The small molecule below binds the protein below.
Small molecule (SMILES): CC(=O)N[C@@H]1[C@@H](O)[C@H](O)[C@@H](CO)O[C@H]1O

Sequence of chain 4.D:
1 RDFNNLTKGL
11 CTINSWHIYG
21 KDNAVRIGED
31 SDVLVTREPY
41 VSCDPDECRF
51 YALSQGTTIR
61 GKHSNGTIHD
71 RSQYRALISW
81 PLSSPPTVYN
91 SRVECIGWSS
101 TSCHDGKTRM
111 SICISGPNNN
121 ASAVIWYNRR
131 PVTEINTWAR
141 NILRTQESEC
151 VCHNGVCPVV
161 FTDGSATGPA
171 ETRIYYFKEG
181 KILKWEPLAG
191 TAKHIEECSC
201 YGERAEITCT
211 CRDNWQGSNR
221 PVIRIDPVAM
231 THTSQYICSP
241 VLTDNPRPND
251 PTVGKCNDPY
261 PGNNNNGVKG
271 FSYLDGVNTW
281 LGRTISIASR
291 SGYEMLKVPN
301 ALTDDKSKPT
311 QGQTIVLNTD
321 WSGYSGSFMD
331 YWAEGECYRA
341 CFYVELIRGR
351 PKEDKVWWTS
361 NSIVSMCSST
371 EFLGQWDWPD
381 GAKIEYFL

Binding-site contacts:
Ligand atom O7 contacts residue ASP2 of chain 4.D at 4.2 Å.
Ligand atom N2 contacts residue ASN5 of chain 4.D at 3.0 Å (h-bond).
Ligand atom C4 contacts residue ASN5 of chain 4.D at 4.3 Å.
Ligand atom C1 contacts residue ASN154 of chain 4.D at 3.7 Å.
Ligand atom C3 contacts residue ASN154 of chain 4.D at 4.4 Å.
Ligand atom C2 contacts residue PHE3 of chain 4.D at 3.9 Å (hydrophobic).
Ligand atom C8 contacts residue ASP2 of chain 4.D at 3.6 Å.
Ligand atom C7 contacts residue PHE3 of chain 4.D at 3.3 Å (hydrophobic).
Ligand atom O5 contacts residue ASN5 of chain 4.D at 2.3 Å (h-bond).
Ligand atom C5 contacts residue ASN5 of chain 4.D at 3.7 Å.
Ligand atom C3 contacts residue PHE3 of chain 4.D at 4.4 Å (hydrophobic).
Ligand atom C1 contacts residue PHE3 of chain 4.D at 4.1 Å (hydrophobic).
Ligand atom N2 contacts residue ASP2 of chain 4.D at 4.2 Å.
Ligand atom O5 contacts residue ASN154 of chain 4.D at 4.1 Å.
Ligand atom C7 contacts residue ASP2 of chain 4.D at 3.8 Å.
Ligand atom O3 contacts residue ASP2 of chain 4.D at 3.7 Å.
Ligand atom C8 contacts residue PHE3 of chain 4.D at 3.1 Å (hydrophobic).
Ligand atom C5 contacts residue ASN154 of chain 4.D at 3.9 Å.
Ligand atom C8 contacts residue ASN4 of chain 4.D at 4.4 Å.
Ligand atom C3 contacts residue ASN5 of chain 4.D at 3.8 Å.
Ligand atom N2 contacts residue PHE3 of chain 4.D at 2.8 Å (h-bond).
Ligand atom C7 contacts residue ASN5 of chain 4.D at 4.1 Å.
Ligand atom C2 contacts residue ASN5 of chain 4.D at 2.5 Å.
Ligand atom C1 contacts residue ASN5 of chain 4.D at 1.5 Å.